This protein binds this small molecule.
Small molecule (SMILES): CC[C@H](C)[C@H](NC(=O)[C@@H](N)Cc1ccc(O)cc1)C(=O)N[C@@H](Cc1ccccc1)C(=O)N[C@@H](CC(=O)O)C(=O)N[C@@H](CC(C)C)C(=O)N[C@@H](Cc1ccccc1)C(=O)N[C@@H](Cc1ccc(O)cc1)C(=O)N[C@H](C=O)CCCCN

Binding-site contacts:
Ligand atom CE2 contacts residue VAL47 of chain 1.A at 3.5 Å (hydrophobic).
Ligand atom C contacts residue GLU228 of chain 1.A at 3.3 Å.
Ligand atom CZ contacts residue GLN64 of chain 1.A at 3.3 Å.
Ligand atom CB contacts residue MET65 of chain 1.A at 3.9 Å (hydrophobic).
Ligand atom CD1 contacts residue GLN69 of chain 1.A at 3.2 Å.
Ligand atom CA contacts residue GLU228 of chain 1.A at 3.3 Å.
Ligand atom OH contacts residue PHE56 of chain 1.A at 3.3 Å.
Ligand atom CA contacts residue GLU228 of chain 1.A at 3.4 Å.
Ligand atom CB contacts residue GLU228 of chain 1.A at 3.7 Å.
Ligand atom CE2 contacts residue GLN64 of chain 1.A at 3.3 Å.
Ligand atom CE1 contacts residue MET65 of chain 1.A at 3.6 Å (hydrophobic).
Ligand atom N contacts residue GLU228 of chain 1.A at 2.5 Å (salt-bridge).
Ligand atom CZ contacts residue LYS51 of chain 1.A at 3.8 Å.
Ligand atom N contacts residue GLU228 of chain 1.A at 3.2 Å (salt-bridge).
Ligand atom CD2 contacts residue MET65 of chain 1.A at 3.4 Å (hydrophobic).
Ligand atom CD1 contacts residue GLU228 of chain 1.A at 3.3 Å.
Ligand atom CG contacts residue MET65 of chain 1.A at 3.6 Å (hydrophobic).
Ligand atom CD1 contacts residue GLU228 of chain 1.A at 3.8 Å.
Ligand atom CD1 contacts residue VAL47 of chain 1.A at 3.6 Å (hydrophobic).
Ligand atom CZ contacts residue GLN69 of chain 1.A at 3.8 Å.
Ligand atom O contacts residue LYS51 of chain 1.A at 3.4 Å (salt-bridge).
Ligand atom CE1 contacts residue GLN69 of chain 1.A at 3.4 Å.
Ligand atom CB contacts residue GLU228 of chain 1.A at 3.2 Å.
Ligand atom CG1 contacts residue GLU224 of chain 1.A at 3.5 Å.
Ligand atom CE1 contacts residue VAL47 of chain 1.A at 3.7 Å (hydrophobic).
Ligand atom CZ contacts residue ILE68 of chain 1.A at 3.7 Å (hydrophobic).
Ligand atom CG contacts residue MET65 of chain 1.A at 3.5 Å (hydrophobic).
Ligand atom CG contacts residue GLN69 of chain 1.A at 3.4 Å.
Ligand atom OH contacts residue GLN64 of chain 1.A at 2.5 Å (h-bond).
Ligand atom CE1 contacts residue LYS51 of chain 1.A at 3.9 Å.
Ligand atom CA contacts residue MET65 of chain 1.A at 3.9 Å (hydrophobic).
Ligand atom CB contacts residue GLN69 of chain 1.A at 3.6 Å.
Ligand atom OH contacts residue LYS51 of chain 1.A at 3.6 Å.
Ligand atom CG1 contacts residue GLU228 of chain 1.A at 3.5 Å.
Ligand atom OD2 contacts residue MET65 of chain 1.A at 3.3 Å (h-bond).
Ligand atom CA contacts residue GLU228 of chain 1.A at 3.8 Å.
Ligand atom CE contacts residue MET65 of chain 1.A at 3.8 Å (hydrophobic).
Ligand atom CD1 contacts residue GLU224 of chain 1.A at 3.4 Å.
Ligand atom CB contacts residue GLU228 of chain 1.A at 3.3 Å.
Ligand atom CE1 contacts residue ILE68 of chain 1.A at 3.5 Å (hydrophobic).

Sequence of chain 1.A:
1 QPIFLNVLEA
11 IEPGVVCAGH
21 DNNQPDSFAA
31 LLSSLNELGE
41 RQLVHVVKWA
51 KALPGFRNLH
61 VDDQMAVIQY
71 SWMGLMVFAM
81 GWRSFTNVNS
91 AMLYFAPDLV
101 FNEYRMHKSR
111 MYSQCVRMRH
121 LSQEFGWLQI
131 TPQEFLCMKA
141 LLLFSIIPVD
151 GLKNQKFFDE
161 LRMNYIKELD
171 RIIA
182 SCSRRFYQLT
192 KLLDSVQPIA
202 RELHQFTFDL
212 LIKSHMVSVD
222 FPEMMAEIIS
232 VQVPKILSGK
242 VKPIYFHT